The small molecule below binds the protein below.
Small molecule (SMILES): CC(=O)N[C@@H]1[C@@H](O)[C@H](O)[C@@H](CO)O[C@H]1O

Binding-site contacts:
Ligand atom N2 contacts residue ASN930 of chain 1.A at 3.0 Å (h-bond).
Ligand atom O5 contacts residue ASN930 of chain 1.A at 2.3 Å (h-bond).
Ligand atom C4 contacts residue ASN930 of chain 1.A at 4.2 Å.
Ligand atom C1 contacts residue ASN930 of chain 1.A at 1.4 Å.
Ligand atom C6 contacts residue GLN821 of chain 1.A at 4.1 Å.
Ligand atom C5 contacts residue ASN930 of chain 1.A at 3.7 Å.
Ligand atom C2 contacts residue ASN930 of chain 1.A at 2.5 Å.
Ligand atom C2 contacts residue GLN821 of chain 1.A at 4.3 Å.
Ligand atom O6 contacts residue GLN821 of chain 1.A at 2.9 Å (h-bond).
Ligand atom C8 contacts residue ASN930 of chain 1.A at 4.4 Å.
Ligand atom C4 contacts residue GLN821 of chain 1.A at 4.2 Å.
Ligand atom O7 contacts residue ASN930 of chain 1.A at 3.0 Å (h-bond).
Ligand atom C1 contacts residue GLN821 of chain 1.A at 4.2 Å.
Ligand atom C7 contacts residue ASN930 of chain 1.A at 3.2 Å.
Ligand atom C5 contacts residue GLN821 of chain 1.A at 4.2 Å.
Ligand atom O5 contacts residue GLN821 of chain 1.A at 3.5 Å (h-bond).
Ligand atom C3 contacts residue ASN930 of chain 1.A at 3.8 Å.

Sequence of chain 1.A:
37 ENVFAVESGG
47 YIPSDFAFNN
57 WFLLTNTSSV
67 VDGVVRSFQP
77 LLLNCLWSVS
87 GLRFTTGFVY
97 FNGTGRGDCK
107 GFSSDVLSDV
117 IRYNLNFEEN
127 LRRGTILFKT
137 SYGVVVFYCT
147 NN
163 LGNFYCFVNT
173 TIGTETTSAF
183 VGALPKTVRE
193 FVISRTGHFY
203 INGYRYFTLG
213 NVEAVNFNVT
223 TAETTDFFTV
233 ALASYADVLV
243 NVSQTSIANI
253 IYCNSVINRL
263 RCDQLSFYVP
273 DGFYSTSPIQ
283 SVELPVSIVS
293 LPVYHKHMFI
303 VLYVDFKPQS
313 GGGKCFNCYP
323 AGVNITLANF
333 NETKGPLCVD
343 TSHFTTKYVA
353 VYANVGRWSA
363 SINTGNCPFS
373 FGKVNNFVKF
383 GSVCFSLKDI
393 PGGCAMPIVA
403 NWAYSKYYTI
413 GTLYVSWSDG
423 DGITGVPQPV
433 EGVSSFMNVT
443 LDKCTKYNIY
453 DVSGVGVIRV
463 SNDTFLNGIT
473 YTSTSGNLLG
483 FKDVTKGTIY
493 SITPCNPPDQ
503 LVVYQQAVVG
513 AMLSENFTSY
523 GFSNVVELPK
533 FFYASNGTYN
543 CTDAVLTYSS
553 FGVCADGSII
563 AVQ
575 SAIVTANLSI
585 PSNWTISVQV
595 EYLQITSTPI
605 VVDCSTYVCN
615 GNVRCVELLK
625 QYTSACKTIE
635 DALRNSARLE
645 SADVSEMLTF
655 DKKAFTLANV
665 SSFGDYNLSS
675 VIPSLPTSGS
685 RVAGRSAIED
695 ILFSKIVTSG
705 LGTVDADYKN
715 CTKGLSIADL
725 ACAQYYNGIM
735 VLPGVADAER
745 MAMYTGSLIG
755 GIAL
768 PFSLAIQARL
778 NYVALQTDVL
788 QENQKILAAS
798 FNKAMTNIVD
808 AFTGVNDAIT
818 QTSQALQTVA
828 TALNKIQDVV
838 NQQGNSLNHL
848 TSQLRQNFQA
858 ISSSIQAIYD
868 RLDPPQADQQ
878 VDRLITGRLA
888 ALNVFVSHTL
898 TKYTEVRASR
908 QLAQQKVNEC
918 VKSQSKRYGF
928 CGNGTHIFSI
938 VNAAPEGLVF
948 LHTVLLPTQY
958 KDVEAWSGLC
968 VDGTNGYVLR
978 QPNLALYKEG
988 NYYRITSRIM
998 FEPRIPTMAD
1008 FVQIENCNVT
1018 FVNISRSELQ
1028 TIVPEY